Sequence of chain 1.A:
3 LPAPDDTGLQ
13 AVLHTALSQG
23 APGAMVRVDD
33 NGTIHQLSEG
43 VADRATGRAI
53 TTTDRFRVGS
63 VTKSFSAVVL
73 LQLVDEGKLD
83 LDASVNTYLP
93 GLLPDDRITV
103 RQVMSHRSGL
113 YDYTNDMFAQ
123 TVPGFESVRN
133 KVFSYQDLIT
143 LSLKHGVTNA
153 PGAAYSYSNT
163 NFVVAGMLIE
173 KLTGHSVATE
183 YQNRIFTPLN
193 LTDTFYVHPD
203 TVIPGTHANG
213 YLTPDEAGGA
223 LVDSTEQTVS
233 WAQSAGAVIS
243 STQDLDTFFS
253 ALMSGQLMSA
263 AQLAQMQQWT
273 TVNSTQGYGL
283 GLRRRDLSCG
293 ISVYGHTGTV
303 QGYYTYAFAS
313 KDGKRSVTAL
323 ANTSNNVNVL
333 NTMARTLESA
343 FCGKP

Binding-site contacts:
Ligand atom O4 contacts residue GLN303 of chain 1.A at 3.5 Å.
Ligand atom N4 contacts residue THR123 of chain 1.A at 2.7 Å (h-bond).
Ligand atom C12 contacts residue PHE120 of chain 1.A at 3.6 Å (hydrophobic).
Ligand atom O2 contacts residue GLY238 of chain 1.A at 3.3 Å.
Ligand atom C10 contacts residue ASN327 of chain 1.A at 3.7 Å.
Ligand atom O5 contacts residue ASN327 of chain 1.A at 2.8 Å (h-bond).
Ligand atom C8 contacts residue SER62 of chain 1.A at 2.8 Å.
Ligand atom C7 contacts residue SER62 of chain 1.A at 3.2 Å.
Ligand atom O4 contacts residue SER326 of chain 1.A at 2.6 Å (h-bond).
Ligand atom C3 contacts residue TRP233 of chain 1.A at 3.7 Å (hydrophobic).
Ligand atom C2 contacts residue PHE120 of chain 1.A at 3.3 Å (hydrophobic).
Ligand atom O6 contacts residue ALA234 of chain 1.A at 3.4 Å.
Ligand atom O4 contacts residue LEU214 of chain 1.A at 3.4 Å.
Ligand atom O3 contacts residue THR123 of chain 1.A at 3.3 Å (h-bond).
Ligand atom O2 contacts residue GLY61 of chain 1.A at 3.0 Å.
Ligand atom O2 contacts residue ALA237 of chain 1.A at 3.5 Å (h-bond).
Ligand atom O5 contacts residue SER326 of chain 1.A at 3.5 Å (h-bond).
Ligand atom C7 contacts residue ALA237 of chain 1.A at 3.8 Å (hydrophobic).
Ligand atom O6 contacts residue ASN161 of chain 1.A at 3.3 Å (h-bond).
Ligand atom O6 contacts residue TRP233 of chain 1.A at 3.3 Å.
Ligand atom C10 contacts residue SER326 of chain 1.A at 3.4 Å.
Ligand atom C8 contacts residue TYR159 of chain 1.A at 3.5 Å (hydrophobic).
Ligand atom C4 contacts residue THR301 of chain 1.A at 3.8 Å.
Ligand atom C8 contacts residue LYS65 of chain 1.A at 3.5 Å.
Ligand atom C1 contacts residue PHE120 of chain 1.A at 3.8 Å (hydrophobic).
Ligand atom C6 contacts residue SER62 of chain 1.A at 2.9 Å.
Ligand atom C5 contacts residue TRP233 of chain 1.A at 3.6 Å (hydrophobic).
Ligand atom C11 contacts residue THR123 of chain 1.A at 3.4 Å.
Ligand atom O1 contacts residue ASN161 of chain 1.A at 2.8 Å (h-bond).
Ligand atom O4 contacts residue THR301 of chain 1.A at 3.8 Å.
Ligand atom C8 contacts residue ASN161 of chain 1.A at 2.8 Å.
Ligand atom C3 contacts residue THR301 of chain 1.A at 3.8 Å.
Ligand atom N1 contacts residue THR301 of chain 1.A at 3.5 Å (h-bond).
Ligand atom O6 contacts residue ALA237 of chain 1.A at 3.7 Å.
Ligand atom N1 contacts residue TRP233 of chain 1.A at 3.7 Å.
Ligand atom O2 contacts residue SER62 of chain 1.A at 2.8 Å (h-bond).
Ligand atom C12 contacts residue THR123 of chain 1.A at 3.4 Å.
Ligand atom N4 contacts residue PHE120 of chain 1.A at 2.7 Å (h-bond).
Ligand atom O3 contacts residue PHE120 of chain 1.A at 3.3 Å.
Ligand atom C7 contacts residue ASN161 of chain 1.A at 3.8 Å.

This protein binds this small molecule.
Small molecule (SMILES): C[C@@H](NC(=O)CCCC[C@H](NC(=O)C[NH3+])C(=O)[O-])C(=O)O